Sequence of chain 1.A:
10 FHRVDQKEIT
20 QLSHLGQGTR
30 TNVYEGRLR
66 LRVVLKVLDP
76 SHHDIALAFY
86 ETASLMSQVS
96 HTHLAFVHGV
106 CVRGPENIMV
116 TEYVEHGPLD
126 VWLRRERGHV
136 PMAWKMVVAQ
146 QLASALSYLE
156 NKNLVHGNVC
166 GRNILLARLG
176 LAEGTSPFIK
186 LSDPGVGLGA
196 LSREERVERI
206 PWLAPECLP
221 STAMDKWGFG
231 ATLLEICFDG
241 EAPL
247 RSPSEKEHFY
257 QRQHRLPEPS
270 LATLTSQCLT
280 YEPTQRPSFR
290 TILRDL

Binding-site contacts:
Ligand atom C4 contacts residue LEU24 of chain 1.A at 3.8 Å (hydrophobic).
Ligand atom C8 contacts residue GLU117 of chain 1.A at 3.3 Å.
Ligand atom C11 contacts residue LEU170 of chain 1.A at 3.6 Å (hydrophobic).
Ligand atom C6 contacts residue GLY122 of chain 1.A at 3.7 Å.
Ligand atom C21 contacts residue GLU120 of chain 1.A at 3.4 Å.
Ligand atom N20 contacts residue TYR118 of chain 1.A at 3.6 Å.
Ligand atom C12 contacts residue LEU24 of chain 1.A at 3.7 Å (hydrophobic).
Ligand atom N20 contacts residue VAL119 of chain 1.A at 2.7 Å (h-bond).
Ligand atom N2 contacts residue LEU170 of chain 1.A at 3.8 Å.
Ligand atom C12 contacts residue PRO123 of chain 1.A at 3.7 Å (hydrophobic).
Ligand atom N7 contacts residue TYR118 of chain 1.A at 3.8 Å.
Ligand atom C9 contacts residue LEU170 of chain 1.A at 3.5 Å (hydrophobic).
Ligand atom N7 contacts residue VAL119 of chain 1.A at 2.9 Å (h-bond).
Ligand atom N10 contacts residue LEU24 of chain 1.A at 3.7 Å.
Ligand atom C13 contacts residue PRO123 of chain 1.A at 3.6 Å (hydrophobic).
Ligand atom C18 contacts residue VAL32 of chain 1.A at 3.6 Å (hydrophobic).
Ligand atom C4 contacts residue PRO123 of chain 1.A at 3.6 Å (hydrophobic).
Ligand atom C21 contacts residue TYR118 of chain 1.A at 3.2 Å (hydrophobic).
Ligand atom C13 contacts residue LEU24 of chain 1.A at 3.6 Å (hydrophobic).
Ligand atom C21 contacts residue GLY122 of chain 1.A at 3.8 Å.
Ligand atom C1 contacts residue VAL119 of chain 1.A at 3.8 Å (hydrophobic).
Ligand atom N7 contacts residue GLU117 of chain 1.A at 3.8 Å.
Ligand atom O23 contacts residue LEU170 of chain 1.A at 3.6 Å.
Ligand atom N22 contacts residue LYS71 of chain 1.A at 3.8 Å.
Ligand atom C15 contacts residue GLY25 of chain 1.A at 3.8 Å.
Ligand atom O23 contacts residue LYS71 of chain 1.A at 2.9 Å (salt-bridge).
Ligand atom C21 contacts residue VAL119 of chain 1.A at 3.3 Å (hydrophobic).
Ligand atom C8 contacts residue VAL119 of chain 1.A at 3.7 Å (hydrophobic).
Ligand atom C16 contacts residue GLY25 of chain 1.A at 3.8 Å.
Ligand atom C5 contacts residue GLY122 of chain 1.A at 3.7 Å.
Ligand atom O23 contacts residue SER187 of chain 1.A at 3.8 Å.
Ligand atom C6 contacts residue VAL119 of chain 1.A at 3.5 Å (hydrophobic).
Ligand atom C18 contacts residue GLN26 of chain 1.A at 3.8 Å.
Ligand atom N10 contacts residue PRO123 of chain 1.A at 3.6 Å.
Ligand atom C19 contacts residue ARG167 of chain 1.A at 3.5 Å.
Ligand atom C11 contacts residue LYS71 of chain 1.A at 3.7 Å.
Ligand atom C8 contacts residue LEU170 of chain 1.A at 3.7 Å (hydrophobic).
Ligand atom C8 contacts residue VAL69 of chain 1.A at 3.6 Å (hydrophobic).
Ligand atom N20 contacts residue GLY122 of chain 1.A at 3.8 Å.
Ligand atom N7 contacts residue VAL69 of chain 1.A at 3.6 Å.

A small-molecule ligand and the protein it binds are described below.
Small molecule (SMILES): CNc1cc(Nc2cc(C)cc(C)c2)nn2c(C(N)=O)cnc12